Binding-site contacts:
Ligand atom CAR contacts residue NAP1 of chain 1.N at 3.8 Å.
Ligand atom NAF contacts residue NAP1 of chain 1.N at 2.7 Å (h-bond).
Ligand atom CAE contacts residue PHE117 of chain 1.D at 3.7 Å (hydrophobic).
Ligand atom CL1 contacts residue TRP241 of chain 1.D at 2.9 Å.
Ligand atom CAB contacts residue SER115 of chain 1.D at 4.0 Å.
Ligand atom CAD contacts residue NAP1 of chain 1.N at 3.8 Å.
Ligand atom CAI contacts residue ASP181 of chain 1.D at 4.0 Å.
Ligand atom CAI contacts residue PHE117 of chain 1.D at 3.8 Å (hydrophobic).
Ligand atom CAJ contacts residue ASP181 of chain 1.D at 3.6 Å.
Ligand atom CAH contacts residue NAP1 of chain 1.N at 3.6 Å.
Ligand atom CAG contacts residue PHE117 of chain 1.D at 3.8 Å (hydrophobic).
Ligand atom CAE contacts residue NAP1 of chain 1.N at 3.7 Å.
Ligand atom SAC contacts residue NAP1 of chain 1.N at 3.1 Å (h-bond).
Ligand atom CL1 contacts residue MET233 of chain 1.D at 3.6 Å.
Ligand atom CAP contacts residue TRP241 of chain 1.D at 3.1 Å (hydrophobic).
Ligand atom CAJ contacts residue PHE117 of chain 1.D at 3.6 Å (hydrophobic).
Ligand atom CAE contacts residue TYR194 of chain 1.D at 3.6 Å (hydrophobic).
Ligand atom CAO contacts residue TRP241 of chain 1.D at 3.3 Å (hydrophobic).
Ligand atom NAF contacts residue TYR194 of chain 1.D at 3.3 Å (h-bond).
Ligand atom CAJ contacts residue NAP1 of chain 1.N at 3.5 Å.
Ligand atom CAM contacts residue CYS188 of chain 1.D at 3.7 Å (hydrophobic).
Ligand atom NAA contacts residue NAP1 of chain 1.N at 3.0 Å (h-bond).
Ligand atom CAJ contacts residue TYR194 of chain 1.D at 3.1 Å (hydrophobic).
Ligand atom NAA contacts residue SER115 of chain 1.D at 3.0 Å (h-bond).
Ligand atom CAM contacts residue PHE117 of chain 1.D at 3.4 Å (hydrophobic).
Ligand atom OAU contacts residue PRO230 of chain 1.D at 3.4 Å.
Ligand atom CAO contacts residue MET233 of chain 1.D at 3.5 Å (hydrophobic).
Ligand atom CAB contacts residue PHE117 of chain 1.D at 3.6 Å (hydrophobic).
Ligand atom CAP contacts residue MET233 of chain 1.D at 3.6 Å (hydrophobic).
Ligand atom CAI contacts residue NAP1 of chain 1.N at 3.4 Å.
Ligand atom CAG contacts residue NAP1 of chain 1.N at 3.5 Å.
Ligand atom CAH contacts residue PHE117 of chain 1.D at 3.9 Å (hydrophobic).
Ligand atom CAT contacts residue VAL226 of chain 1.D at 3.7 Å (hydrophobic).
Ligand atom CAL contacts residue CYS188 of chain 1.D at 3.6 Å (hydrophobic).
Ligand atom CAI contacts residue DMS1 of chain 1.P at 3.9 Å.
Ligand atom CAB contacts residue NAP1 of chain 1.N at 3.3 Å.
Ligand atom NAA contacts residue PHE117 of chain 1.D at 3.7 Å.
Ligand atom NAF contacts residue PHE117 of chain 1.D at 3.8 Å.
Ligand atom CAL contacts residue PHE117 of chain 1.D at 3.4 Å (hydrophobic).
Ligand atom CAD contacts residue PHE117 of chain 1.D at 3.8 Å (hydrophobic).

Sequence of chain 1.D:
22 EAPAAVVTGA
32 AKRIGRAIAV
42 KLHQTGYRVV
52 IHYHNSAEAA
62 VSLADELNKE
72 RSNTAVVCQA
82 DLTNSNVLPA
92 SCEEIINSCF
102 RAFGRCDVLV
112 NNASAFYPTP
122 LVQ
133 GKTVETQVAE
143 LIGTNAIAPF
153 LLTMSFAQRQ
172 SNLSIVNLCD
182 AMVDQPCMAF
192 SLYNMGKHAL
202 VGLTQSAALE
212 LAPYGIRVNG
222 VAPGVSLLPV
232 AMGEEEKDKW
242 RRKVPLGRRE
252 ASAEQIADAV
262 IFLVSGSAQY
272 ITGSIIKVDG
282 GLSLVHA

This small molecule binds to this protein.
Small molecule (SMILES): Nc1nc2ccc(C(=O)NCc3ccc(Cl)c(Cl)c3)cc2s1